Sequence of chain 2.B:
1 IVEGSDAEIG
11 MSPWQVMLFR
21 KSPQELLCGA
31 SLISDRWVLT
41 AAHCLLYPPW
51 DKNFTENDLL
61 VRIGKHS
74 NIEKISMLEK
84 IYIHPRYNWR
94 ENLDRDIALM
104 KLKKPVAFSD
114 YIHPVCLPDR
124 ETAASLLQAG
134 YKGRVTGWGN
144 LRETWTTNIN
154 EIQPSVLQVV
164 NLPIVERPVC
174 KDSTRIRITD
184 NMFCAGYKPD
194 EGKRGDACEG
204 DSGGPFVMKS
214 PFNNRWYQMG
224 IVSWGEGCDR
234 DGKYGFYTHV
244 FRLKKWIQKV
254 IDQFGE

Binding-site contacts:
Ligand atom C2 contacts residue ASN53 of chain 2.B at 2.9 Å.
Ligand atom O6 contacts residue PRO48 of chain 2.B at 3.9 Å.
Ligand atom C6 contacts residue ASN53 of chain 2.B at 3.7 Å.
Ligand atom C5 contacts residue LEU46 of chain 2.B at 4.5 Å (hydrophobic).
Ligand atom O3 contacts residue ASN53 of chain 2.B at 4.0 Å.
Ligand atom C6 contacts residue PRO48 of chain 2.B at 4.0 Å (hydrophobic).
Ligand atom O4 contacts residue LEU46 of chain 2.B at 4.0 Å.
Ligand atom C3 contacts residue ASN53 of chain 2.B at 3.7 Å.
Ligand atom O5 contacts residue ASN53 of chain 2.B at 2.3 Å (h-bond).
Ligand atom C4 contacts residue ASN53 of chain 2.B at 3.5 Å.
Ligand atom O6 contacts residue LEU46 of chain 2.B at 4.3 Å.
Ligand atom O6 contacts residue TRP92 of chain 2.B at 4.1 Å.
Ligand atom C6 contacts residue LEU46 of chain 2.B at 4.1 Å (hydrophobic).
Ligand atom C5 contacts residue ASN53 of chain 2.B at 3.3 Å.
Ligand atom C4 contacts residue LEU46 of chain 2.B at 3.8 Å (hydrophobic).
Ligand atom C1 contacts residue ASN53 of chain 2.B at 1.4 Å.
Ligand atom N2 contacts residue ASN53 of chain 2.B at 3.8 Å.

A protein and the small-molecule ligand that binds it are described below.
Small molecule (SMILES): CC(=O)N[C@@H]1[C@@H](O)[C@H](O)[C@@H](CO)O[C@H]1O